A small-molecule ligand and the protein it binds are described below.
Small molecule (SMILES): CC(=O)N[C@@H]1[C@@H](O)[C@H](O)[C@@H](CO)O[C@H]1O

Binding-site contacts:
Ligand atom C8 contacts residue ASN113 of chain 1.F at 4.1 Å.
Ligand atom C4 contacts residue ASN114 of chain 1.F at 4.2 Å.
Ligand atom C1 contacts residue ASN114 of chain 1.F at 1.4 Å.
Ligand atom N2 contacts residue ASN114 of chain 1.F at 3.0 Å (h-bond).
Ligand atom C5 contacts residue ASN114 of chain 1.F at 3.6 Å.
Ligand atom C3 contacts residue ASN114 of chain 1.F at 3.8 Å.
Ligand atom C2 contacts residue ASN114 of chain 1.F at 2.5 Å.
Ligand atom C7 contacts residue ASN114 of chain 1.F at 4.2 Å.
Ligand atom O5 contacts residue ASN114 of chain 1.F at 2.3 Å (h-bond).

Sequence of chain 1.F:
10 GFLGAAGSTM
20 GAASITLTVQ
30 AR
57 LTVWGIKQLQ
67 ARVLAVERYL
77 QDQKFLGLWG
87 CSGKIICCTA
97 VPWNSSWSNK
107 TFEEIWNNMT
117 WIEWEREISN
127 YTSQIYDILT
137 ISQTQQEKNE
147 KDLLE